Sequence of chain 1.A:
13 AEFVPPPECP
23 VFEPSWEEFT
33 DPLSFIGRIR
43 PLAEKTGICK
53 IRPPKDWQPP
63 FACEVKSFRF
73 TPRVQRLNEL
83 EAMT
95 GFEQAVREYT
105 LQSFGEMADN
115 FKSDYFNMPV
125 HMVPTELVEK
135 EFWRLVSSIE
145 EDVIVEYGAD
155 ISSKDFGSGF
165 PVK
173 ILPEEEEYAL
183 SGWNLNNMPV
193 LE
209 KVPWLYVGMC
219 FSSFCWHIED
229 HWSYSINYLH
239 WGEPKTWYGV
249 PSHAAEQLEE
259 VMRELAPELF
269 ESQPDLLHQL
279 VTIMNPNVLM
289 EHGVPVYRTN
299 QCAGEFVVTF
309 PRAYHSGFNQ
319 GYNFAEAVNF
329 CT

This small molecule binds to this protein.
Small molecule (SMILES): O=C(O)c1ccnc2cc([C@H](OCCN3CCCCC3)c3ccccc3Cl)[nH]c12

Binding-site contacts:
Ligand atom N18 contacts residue ALA153 of chain 1.A at 3.7 Å.
Ligand atom C03 contacts residue PHE222 of chain 1.A at 3.6 Å (hydrophobic).
Ligand atom C30 contacts residue PHE222 of chain 1.A at 3.5 Å (hydrophobic).
Ligand atom C10 contacts residue ARG75 of chain 1.A at 3.4 Å.
Ligand atom O01 contacts residue TYR214 of chain 1.A at 3.6 Å.
Ligand atom O01 contacts residue PHE222 of chain 1.A at 3.2 Å.
Ligand atom C11 contacts residue GLN77 of chain 1.A at 3.7 Å.
Ligand atom C29 contacts residue TRP245 of chain 1.A at 3.7 Å (hydrophobic).
Ligand atom C25 contacts residue TRP212 of chain 1.A at 3.6 Å (hydrophobic).
Ligand atom C27 contacts residue MN1 of chain 1.C at 3.3 Å.
Ligand atom N28 contacts residue HIS225 of chain 1.A at 3.1 Å (h-bond).
Ligand atom C11 contacts residue ARG75 of chain 1.A at 3.6 Å.
Ligand atom N18 contacts residue TYR214 of chain 1.A at 3.1 Å (h-bond).
Ligand atom O01 contacts residue TYR151 of chain 1.A at 2.4 Å (h-bond).
Ligand atom C25 contacts residue ALA153 of chain 1.A at 3.6 Å (hydrophobic).
Ligand atom C11 contacts residue PHE222 of chain 1.A at 3.6 Å (hydrophobic).
Ligand atom O31 contacts residue LYS243 of chain 1.A at 2.9 Å (salt-bridge).
Ligand atom C17 contacts residue ALA153 of chain 1.A at 3.5 Å (hydrophobic).
Ligand atom C29 contacts residue MN1 of chain 1.C at 3.1 Å.
Ligand atom C26 contacts residue HIS225 of chain 1.A at 3.3 Å.
Ligand atom O15 contacts residue TYR214 of chain 1.A at 3.2 Å (h-bond).
Ligand atom C29 contacts residue PHE222 of chain 1.A at 3.6 Å (hydrophobic).
Ligand atom C06 contacts residue TYR214 of chain 1.A at 3.5 Å (hydrophobic).
Ligand atom O31 contacts residue TYR151 of chain 1.A at 3.4 Å (h-bond).
Ligand atom C10 contacts residue SER221 of chain 1.A at 3.5 Å.
Ligand atom N28 contacts residue MN1 of chain 1.C at 2.3 Å.
Ligand atom C30 contacts residue TRP245 of chain 1.A at 3.6 Å (hydrophobic).
Ligand atom N28 contacts residue HIS313 of chain 1.A at 3.6 Å (h-bond).
Ligand atom C24 contacts residue TRP212 of chain 1.A at 3.7 Å (hydrophobic).
Ligand atom N05 contacts residue TYR214 of chain 1.A at 3.3 Å.
Ligand atom C12 contacts residue PHE222 of chain 1.A at 3.5 Å (hydrophobic).
Ligand atom C26 contacts residue MN1 of chain 1.C at 3.6 Å.
Ligand atom C02 contacts residue TYR151 of chain 1.A at 3.3 Å (hydrophobic).
Ligand atom C02 contacts residue PHE222 of chain 1.A at 3.4 Å (hydrophobic).
Ligand atom C11 contacts residue SER221 of chain 1.A at 3.3 Å.
Ligand atom C27 contacts residue HIS225 of chain 1.A at 3.4 Å.
Ligand atom C04 contacts residue PHE222 of chain 1.A at 3.6 Å (hydrophobic).
Ligand atom C13 contacts residue PHE222 of chain 1.A at 3.6 Å (hydrophobic).
Ligand atom N05 contacts residue PHE222 of chain 1.A at 3.6 Å.
Ligand atom C19 contacts residue TYR214 of chain 1.A at 3.4 Å (hydrophobic).